This protein binds this small molecule.
Small molecule (SMILES): NC(=O)C[C@H](N)C(=O)O

Sequence of chain 1.B:
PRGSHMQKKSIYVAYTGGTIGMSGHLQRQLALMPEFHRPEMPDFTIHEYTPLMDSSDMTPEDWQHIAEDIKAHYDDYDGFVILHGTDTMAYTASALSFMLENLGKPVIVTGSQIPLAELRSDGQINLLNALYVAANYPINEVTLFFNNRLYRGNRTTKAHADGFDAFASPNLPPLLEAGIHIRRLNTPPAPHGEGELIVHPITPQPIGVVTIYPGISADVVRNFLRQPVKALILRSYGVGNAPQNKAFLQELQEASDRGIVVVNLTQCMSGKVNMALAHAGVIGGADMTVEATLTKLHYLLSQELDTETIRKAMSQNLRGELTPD

Sequence of chain 1.D:
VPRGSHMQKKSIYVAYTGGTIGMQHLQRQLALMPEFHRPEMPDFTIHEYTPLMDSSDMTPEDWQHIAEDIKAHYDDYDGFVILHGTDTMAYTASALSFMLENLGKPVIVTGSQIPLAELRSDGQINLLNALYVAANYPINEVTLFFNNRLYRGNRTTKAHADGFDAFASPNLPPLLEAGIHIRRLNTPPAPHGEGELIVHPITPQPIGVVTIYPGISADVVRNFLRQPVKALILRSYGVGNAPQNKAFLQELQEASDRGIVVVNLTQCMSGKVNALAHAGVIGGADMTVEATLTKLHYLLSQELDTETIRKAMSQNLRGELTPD

Binding-site contacts:
Ligand atom OD1 contacts residue GLU323 of chain 1.D at 3.6 Å (salt-bridge).
Ligand atom ND2 contacts residue VAL322 of chain 1.D at 4.2 Å.
Ligand atom N contacts residue CYS293 of chain 1.D at 2.8 Å (h-bond).
Ligand atom N contacts residue EDO1 of chain 1.EA at 3.0 Å (h-bond).
Ligand atom CA contacts residue EDO1 of chain 1.EA at 3.7 Å.
Ligand atom O contacts residue VAL322 of chain 1.D at 4.3 Å.
Ligand atom OD1 contacts residue THR321 of chain 1.D at 3.5 Å.
Ligand atom CG contacts residue EDO1 of chain 1.EA at 3.7 Å.
Ligand atom CG contacts residue THR182 of chain 1.D at 4.2 Å.
Ligand atom C contacts residue GLN292 of chain 1.D at 3.6 Å.
Ligand atom CA contacts residue GLN292 of chain 1.D at 3.5 Å.
Ligand atom C contacts residue EDO1 of chain 1.V at 3.6 Å.
Ligand atom CA contacts residue THR291 of chain 1.D at 4.3 Å.
Ligand atom ND2 contacts residue GLU323 of chain 1.D at 2.4 Å (salt-bridge).
Ligand atom N contacts residue THR291 of chain 1.D at 3.0 Å (h-bond).
Ligand atom OXT contacts residue VAL322 of chain 1.D at 3.5 Å.
Ligand atom OXT contacts residue ARG260 of chain 1.D at 2.6 Å (salt-bridge).
Ligand atom CB contacts residue EDO1 of chain 1.EA at 3.4 Å.
Ligand atom CG contacts residue GLU323 of chain 1.D at 3.4 Å.
Ligand atom OXT contacts residue EDO1 of chain 1.V at 3.8 Å.
Ligand atom O contacts residue EDO1 of chain 1.V at 2.7 Å (h-bond).
Ligand atom O contacts residue ARG260 of chain 1.B at 3.4 Å (salt-bridge).
Ligand atom C contacts residue VAL322 of chain 1.D at 4.1 Å (hydrophobic).
Ligand atom OXT contacts residue GLN292 of chain 1.D at 3.5 Å (h-bond).
Ligand atom CG contacts residue EDO1 of chain 1.V at 3.8 Å.
Ligand atom OD1 contacts residue EDO1 of chain 1.EA at 3.8 Å.
Ligand atom CB contacts residue EDO1 of chain 1.V at 4.3 Å.
Ligand atom ND2 contacts residue THR321 of chain 1.D at 3.8 Å.
Ligand atom OXT contacts residue THR291 of chain 1.D at 3.6 Å.
Ligand atom ND2 contacts residue EDO1 of chain 1.V at 3.6 Å.
Ligand atom OD1 contacts residue EDO1 of chain 1.V at 4.2 Å.
Ligand atom N contacts residue GLN292 of chain 1.D at 3.7 Å.
Ligand atom ND2 contacts residue THR182 of chain 1.D at 3.1 Å (h-bond).
Ligand atom C contacts residue ARG260 of chain 1.D at 3.4 Å.
Ligand atom OD1 contacts residue VAL322 of chain 1.D at 2.8 Å (h-bond).
Ligand atom CG contacts residue VAL322 of chain 1.D at 3.8 Å (hydrophobic).
Ligand atom O contacts residue ARG260 of chain 1.D at 3.4 Å (salt-bridge).
Ligand atom CG contacts residue THR321 of chain 1.D at 4.0 Å.
Ligand atom O contacts residue GLN292 of chain 1.D at 4.4 Å.
Ligand atom CA contacts residue CYS293 of chain 1.D at 3.5 Å (hydrophobic).